Binding-site contacts:
Ligand atom PB contacts residue GLU331 of chain 1.F at 3.5 Å.
Ligand atom N6 contacts residue LYS184 of chain 1.F at 2.8 Å (salt-bridge).
Ligand atom O2B contacts residue GLU331 of chain 1.F at 3.2 Å (salt-bridge).
Ligand atom O3G contacts residue GLU450 of chain 1.A at 3.5 Å.
Ligand atom C2 contacts residue LYS198 of chain 1.F at 3.5 Å.
Ligand atom O2B contacts residue MG1 of chain 1.X at 2.4 Å.
Ligand atom C2 contacts residue TYR185 of chain 1.F at 3.4 Å (hydrophobic).
Ligand atom O1B contacts residue ASN242 of chain 1.F at 3.4 Å (h-bond).
Ligand atom O2B contacts residue LYS74 of chain 1.F at 3.5 Å (salt-bridge).
Ligand atom O2' contacts residue LYS198 of chain 1.F at 3.3 Å (salt-bridge).
Ligand atom N1 contacts residue LEU186 of chain 1.F at 2.9 Å (h-bond).
Ligand atom O1G contacts residue ASP318 of chain 1.F at 2.7 Å (salt-bridge).
Ligand atom O3' contacts residue THR241 of chain 1.F at 2.4 Å (h-bond).
Ligand atom C8 contacts residue ILE148 of chain 1.F at 3.7 Å (hydrophobic).
Ligand atom O1A contacts residue ILE330 of chain 1.F at 3.5 Å.
Ligand atom PG contacts residue GLU331 of chain 1.F at 3.1 Å.
Ligand atom C4' contacts residue ASN242 of chain 1.F at 3.4 Å.
Ligand atom O1A contacts residue LYS150 of chain 1.F at 3.5 Å.
Ligand atom O2G contacts residue MG1 of chain 1.X at 2.4 Å.
Ligand atom N3 contacts residue TYR185 of chain 1.F at 3.4 Å.
Ligand atom N1 contacts residue TYR185 of chain 1.F at 3.5 Å.
Ligand atom O1G contacts residue GLU331 of chain 1.F at 2.8 Å (salt-bridge).
Ligand atom O2A contacts residue LYS74 of chain 1.F at 3.5 Å (salt-bridge).
Ligand atom O3A contacts residue GLU331 of chain 1.F at 3.0 Å (salt-bridge).
Ligand atom N6 contacts residue GLN183 of chain 1.F at 3.1 Å (h-bond).
Ligand atom N7 contacts residue ILE148 of chain 1.F at 3.7 Å.
Ligand atom C2 contacts residue LEU186 of chain 1.F at 3.3 Å (hydrophobic).
Ligand atom O3G contacts residue ARG202 of chain 1.F at 3.6 Å.
Ligand atom O3' contacts residue ASN242 of chain 1.F at 3.6 Å.
Ligand atom C3B contacts residue ASN242 of chain 1.F at 3.7 Å.
Ligand atom O3' contacts residue ASP200 of chain 1.F at 2.9 Å (salt-bridge).
Ligand atom N3 contacts residue LYS198 of chain 1.F at 2.9 Å (salt-bridge).
Ligand atom O2' contacts residue HIS239 of chain 1.F at 3.4 Å (h-bond).
Ligand atom O2' contacts residue THR241 of chain 1.F at 3.5 Å.
Ligand atom C3' contacts residue ASP200 of chain 1.F at 3.6 Å.
Ligand atom N7 contacts residue LYS150 of chain 1.F at 3.3 Å (salt-bridge).
Ligand atom PB contacts residue MG1 of chain 1.X at 3.6 Å.
Ligand atom C3' contacts residue THR241 of chain 1.F at 3.7 Å.
Ligand atom O2G contacts residue GLU331 of chain 1.F at 2.5 Å (salt-bridge).
Ligand atom O2G contacts residue ASN333 of chain 1.F at 2.5 Å (h-bond).

This protein binds this small molecule.
Small molecule (SMILES): Nc1ncnc2c1ncn2[C@@H]1O[C@H](CO[P](=O)(O)O[P](=O)(O)CP(=O)(O)O)[C@@H](O)[C@H]1O

Sequence of chain 1.F:
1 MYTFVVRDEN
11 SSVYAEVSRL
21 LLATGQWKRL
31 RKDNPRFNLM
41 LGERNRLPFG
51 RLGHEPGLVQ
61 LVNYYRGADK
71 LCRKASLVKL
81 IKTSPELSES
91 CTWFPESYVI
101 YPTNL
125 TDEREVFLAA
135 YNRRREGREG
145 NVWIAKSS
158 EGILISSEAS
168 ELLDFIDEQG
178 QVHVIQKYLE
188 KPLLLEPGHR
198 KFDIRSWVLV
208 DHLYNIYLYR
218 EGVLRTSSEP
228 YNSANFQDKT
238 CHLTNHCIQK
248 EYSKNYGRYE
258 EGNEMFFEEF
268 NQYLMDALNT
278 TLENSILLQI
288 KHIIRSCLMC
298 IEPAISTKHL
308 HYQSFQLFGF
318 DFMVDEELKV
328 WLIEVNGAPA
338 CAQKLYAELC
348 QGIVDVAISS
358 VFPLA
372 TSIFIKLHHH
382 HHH

Sequence of chain 1.A:
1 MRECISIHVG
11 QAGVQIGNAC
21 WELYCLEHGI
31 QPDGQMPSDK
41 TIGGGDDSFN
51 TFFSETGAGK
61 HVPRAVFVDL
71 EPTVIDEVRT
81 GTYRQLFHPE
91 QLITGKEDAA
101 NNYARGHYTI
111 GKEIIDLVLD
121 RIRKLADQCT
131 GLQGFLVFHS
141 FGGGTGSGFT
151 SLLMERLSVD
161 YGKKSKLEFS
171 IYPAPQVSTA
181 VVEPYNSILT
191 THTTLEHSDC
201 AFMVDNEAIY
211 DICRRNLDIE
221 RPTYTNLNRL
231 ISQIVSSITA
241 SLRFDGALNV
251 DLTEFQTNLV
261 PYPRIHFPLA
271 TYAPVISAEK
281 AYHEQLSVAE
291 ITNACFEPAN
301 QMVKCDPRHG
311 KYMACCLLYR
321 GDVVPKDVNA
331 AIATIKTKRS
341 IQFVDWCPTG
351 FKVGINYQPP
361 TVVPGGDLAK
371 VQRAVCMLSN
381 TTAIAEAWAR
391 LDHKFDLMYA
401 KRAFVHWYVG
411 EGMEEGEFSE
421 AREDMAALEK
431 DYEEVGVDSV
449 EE